This small molecule binds to this protein.
Small molecule (SMILES): Nc1ncnc2c1ncn2[C@@H]1O[C@H](COP(=O)(O)OP(=O)(O)OP(O)(O)=S)[C@@H](O)[C@H]1O

Sequence of chain 1.K:
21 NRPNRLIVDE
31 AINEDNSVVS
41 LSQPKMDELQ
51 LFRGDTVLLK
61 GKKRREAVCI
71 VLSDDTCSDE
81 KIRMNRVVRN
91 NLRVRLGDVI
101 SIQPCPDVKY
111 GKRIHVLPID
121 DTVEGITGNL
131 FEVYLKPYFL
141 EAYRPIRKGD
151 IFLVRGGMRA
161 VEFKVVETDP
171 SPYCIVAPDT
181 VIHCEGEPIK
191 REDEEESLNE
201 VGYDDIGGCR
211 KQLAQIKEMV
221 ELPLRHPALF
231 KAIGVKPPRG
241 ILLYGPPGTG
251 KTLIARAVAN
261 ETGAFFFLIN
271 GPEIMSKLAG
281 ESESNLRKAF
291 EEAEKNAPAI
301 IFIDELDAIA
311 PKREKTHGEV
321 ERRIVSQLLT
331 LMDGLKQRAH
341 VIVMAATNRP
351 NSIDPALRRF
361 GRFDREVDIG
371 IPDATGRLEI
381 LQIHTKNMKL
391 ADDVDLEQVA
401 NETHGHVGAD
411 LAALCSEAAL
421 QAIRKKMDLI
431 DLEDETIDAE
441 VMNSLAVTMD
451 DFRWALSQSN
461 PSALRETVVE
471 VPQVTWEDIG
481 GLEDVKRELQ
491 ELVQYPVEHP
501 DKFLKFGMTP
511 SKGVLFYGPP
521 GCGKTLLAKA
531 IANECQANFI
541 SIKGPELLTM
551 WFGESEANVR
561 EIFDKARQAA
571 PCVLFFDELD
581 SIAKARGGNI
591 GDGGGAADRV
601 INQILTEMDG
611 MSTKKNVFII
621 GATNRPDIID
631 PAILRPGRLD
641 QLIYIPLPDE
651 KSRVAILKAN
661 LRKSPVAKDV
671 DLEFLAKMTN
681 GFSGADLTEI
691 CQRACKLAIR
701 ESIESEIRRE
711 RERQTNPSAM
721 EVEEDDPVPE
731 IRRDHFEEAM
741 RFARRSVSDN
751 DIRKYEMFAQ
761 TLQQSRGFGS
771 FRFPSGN

Sequence of chain 1.L:
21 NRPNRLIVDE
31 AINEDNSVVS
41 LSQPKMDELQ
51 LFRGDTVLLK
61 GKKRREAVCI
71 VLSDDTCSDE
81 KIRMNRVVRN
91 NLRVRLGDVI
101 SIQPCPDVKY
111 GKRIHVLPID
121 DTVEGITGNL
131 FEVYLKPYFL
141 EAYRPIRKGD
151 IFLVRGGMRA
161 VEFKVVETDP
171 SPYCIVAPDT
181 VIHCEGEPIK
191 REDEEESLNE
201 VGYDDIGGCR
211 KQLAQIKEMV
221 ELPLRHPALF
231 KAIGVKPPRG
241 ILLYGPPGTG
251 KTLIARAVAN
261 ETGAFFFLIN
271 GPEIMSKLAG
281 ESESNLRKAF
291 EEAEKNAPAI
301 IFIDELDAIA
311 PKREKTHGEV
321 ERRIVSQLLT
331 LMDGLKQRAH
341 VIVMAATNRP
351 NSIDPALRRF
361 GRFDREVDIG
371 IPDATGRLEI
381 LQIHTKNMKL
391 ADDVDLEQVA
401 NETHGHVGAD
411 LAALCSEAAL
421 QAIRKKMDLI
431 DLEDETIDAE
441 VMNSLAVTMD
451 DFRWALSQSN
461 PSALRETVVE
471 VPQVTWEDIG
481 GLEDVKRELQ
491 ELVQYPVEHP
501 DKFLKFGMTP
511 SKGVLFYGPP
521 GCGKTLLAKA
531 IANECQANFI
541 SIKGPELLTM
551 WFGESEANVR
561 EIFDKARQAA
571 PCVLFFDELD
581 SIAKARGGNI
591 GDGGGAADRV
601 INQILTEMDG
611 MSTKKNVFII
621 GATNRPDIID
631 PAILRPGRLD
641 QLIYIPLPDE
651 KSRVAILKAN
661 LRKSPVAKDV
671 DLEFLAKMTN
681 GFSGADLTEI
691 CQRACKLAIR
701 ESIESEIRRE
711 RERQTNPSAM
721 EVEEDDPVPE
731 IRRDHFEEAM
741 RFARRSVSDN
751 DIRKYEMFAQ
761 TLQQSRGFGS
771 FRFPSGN

Binding-site contacts:
Ligand atom N7 contacts residue THR249 of chain 1.L at 3.5 Å (h-bond).
Ligand atom O2A contacts residue LEU253 of chain 1.L at 3.7 Å.
Ligand atom PB contacts residue THR249 of chain 1.L at 3.9 Å.
Ligand atom C2 contacts residue LEU253 of chain 1.L at 3.6 Å (hydrophobic).
Ligand atom C2 contacts residue ASP205 of chain 1.L at 3.3 Å.
Ligand atom N7 contacts residue GLY408 of chain 1.L at 3.5 Å.
Ligand atom O2B contacts residue LYS251 of chain 1.L at 3.7 Å.
Ligand atom O2G contacts residue MG1 of chain 1.UA at 2.1 Å.
Ligand atom PB contacts residue GLY248 of chain 1.L at 3.7 Å.
Ligand atom O2B contacts residue MG1 of chain 1.UA at 3.5 Å.
Ligand atom C8 contacts residue GLY408 of chain 1.L at 3.5 Å.
Ligand atom O1B contacts residue GLY248 of chain 1.L at 3.2 Å (h-bond).
Ligand atom N3 contacts residue LEU253 of chain 1.L at 3.5 Å.
Ligand atom O4' contacts residue ALA409 of chain 1.L at 3.5 Å.
Ligand atom O1B contacts residue LYS251 of chain 1.L at 3.2 Å (salt-bridge).
Ligand atom C8 contacts residue ALA409 of chain 1.L at 3.5 Å (hydrophobic).
Ligand atom N6 contacts residue THR249 of chain 1.L at 3.9 Å.
Ligand atom O3B contacts residue GLY248 of chain 1.L at 3.1 Å (h-bond).
Ligand atom PG contacts residue MG1 of chain 1.UA at 3.5 Å.
Ligand atom O2' contacts residue LEU253 of chain 1.L at 3.9 Å.
Ligand atom O1B contacts residue THR249 of chain 1.L at 2.9 Å (h-bond).
Ligand atom O3A contacts residue GLY250 of chain 1.L at 3.1 Å (h-bond).
Ligand atom O1B contacts residue GLY250 of chain 1.L at 2.8 Å (h-bond).
Ligand atom O2A contacts residue GLY250 of chain 1.L at 3.3 Å.
Ligand atom N1 contacts residue ILE380 of chain 1.L at 3.3 Å.
Ligand atom C8 contacts residue GLY248 of chain 1.L at 3.2 Å.
Ligand atom C5' contacts residue GLY248 of chain 1.L at 3.8 Å.
Ligand atom N1 contacts residue GLY207 of chain 1.L at 3.6 Å.
Ligand atom N7 contacts residue GLY248 of chain 1.L at 3.5 Å (h-bond).
Ligand atom O3A contacts residue GLY248 of chain 1.L at 3.6 Å.
Ligand atom PB contacts residue GLY250 of chain 1.L at 3.5 Å.
Ligand atom O2B contacts residue THR252 of chain 1.L at 3.4 Å (h-bond).
Ligand atom O2A contacts residue LYS251 of chain 1.L at 3.9 Å.
Ligand atom O2A contacts residue THR252 of chain 1.L at 3.6 Å.
Ligand atom N1 contacts residue ILE206 of chain 1.L at 3.9 Å.
Ligand atom O3G contacts residue LYS251 of chain 1.L at 3.6 Å (salt-bridge).
Ligand atom N6 contacts residue GLY207 of chain 1.L at 3.2 Å (h-bond).
Ligand atom N6 contacts residue ILE380 of chain 1.L at 3.4 Å.
Ligand atom C6 contacts residue ILE380 of chain 1.L at 3.5 Å (hydrophobic).
Ligand atom O3G contacts residue ASN348 of chain 1.L at 3.4 Å (h-bond).